This protein binds this small molecule.
Small molecule (SMILES): CC(=O)N[C@H]1[C@H](O[C@H]2[C@H](O)[C@@H](NC(C)=O)CO[C@@H]2CO)O[C@H](CO)[C@@H](O)[C@@H]1O

Sequence of chain 23.G:
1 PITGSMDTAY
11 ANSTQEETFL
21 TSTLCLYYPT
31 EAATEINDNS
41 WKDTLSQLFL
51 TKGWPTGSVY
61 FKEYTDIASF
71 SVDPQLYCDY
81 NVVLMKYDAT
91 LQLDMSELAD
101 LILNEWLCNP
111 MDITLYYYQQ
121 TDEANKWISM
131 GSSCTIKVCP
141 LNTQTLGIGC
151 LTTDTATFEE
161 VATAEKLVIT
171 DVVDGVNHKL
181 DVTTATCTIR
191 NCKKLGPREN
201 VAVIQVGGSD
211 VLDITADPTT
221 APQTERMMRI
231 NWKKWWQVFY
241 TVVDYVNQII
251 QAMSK

Binding-site contacts:
Ligand atom C2 contacts residue ASN12 of chain 23.G at 3.3 Å.
Ligand atom C7 contacts residue ASN12 of chain 23.G at 3.9 Å.
Ligand atom N2 contacts residue ASN12 of chain 23.G at 3.8 Å.
Ligand atom O7 contacts residue ASN12 of chain 23.G at 3.6 Å.
Ligand atom C5 contacts residue ASN12 of chain 23.G at 4.1 Å.
Ligand atom O5 contacts residue ASN12 of chain 23.G at 2.7 Å (h-bond).
Ligand atom C1 contacts residue ASN12 of chain 23.G at 2.2 Å.